Sequence of chain 1.A:
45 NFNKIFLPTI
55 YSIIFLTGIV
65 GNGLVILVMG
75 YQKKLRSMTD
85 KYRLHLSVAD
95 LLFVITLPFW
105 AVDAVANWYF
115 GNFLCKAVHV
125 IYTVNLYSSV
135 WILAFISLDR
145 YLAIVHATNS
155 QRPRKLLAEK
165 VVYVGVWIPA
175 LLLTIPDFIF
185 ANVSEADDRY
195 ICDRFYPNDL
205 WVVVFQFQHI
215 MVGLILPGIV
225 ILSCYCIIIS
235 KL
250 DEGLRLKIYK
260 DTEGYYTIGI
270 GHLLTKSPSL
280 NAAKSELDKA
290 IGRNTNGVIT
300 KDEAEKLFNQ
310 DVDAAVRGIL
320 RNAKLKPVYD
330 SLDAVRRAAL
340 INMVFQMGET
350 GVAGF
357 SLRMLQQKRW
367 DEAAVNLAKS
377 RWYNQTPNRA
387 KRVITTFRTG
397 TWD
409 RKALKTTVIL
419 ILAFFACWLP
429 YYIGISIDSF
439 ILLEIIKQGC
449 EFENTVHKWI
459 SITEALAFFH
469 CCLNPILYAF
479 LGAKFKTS

A small-molecule ligand and the protein it binds are described below.
Small molecule (SMILES): CC1(C)CN2C(CS/C(=N\C3CCCCC3)NC3CCCCC3)=CSC2=N1

Binding-site contacts:
Ligand atom C20 contacts residue HIS123 of chain 1.A at 3.9 Å.
Ligand atom N1 contacts residue GLU462 of chain 1.A at 2.8 Å (salt-bridge).
Ligand atom N4 contacts residue CYS196 of chain 1.A at 3.8 Å.
Ligand atom S1 contacts residue GLU462 of chain 1.A at 3.1 Å (salt-bridge).
Ligand atom C21 contacts residue ASP107 of chain 1.A at 3.9 Å.
Ligand atom C1 contacts residue TYR126 of chain 1.A at 3.5 Å (hydrophobic).
Ligand atom C21 contacts residue HIS123 of chain 1.A at 4.0 Å.
Ligand atom C11 contacts residue ILE195 of chain 1.A at 3.8 Å (hydrophobic).
Ligand atom C17 contacts residue ASP107 of chain 1.A at 4.0 Å.
Ligand atom C1 contacts residue GLU462 of chain 1.A at 4.0 Å.
Ligand atom C16 contacts residue CYS196 of chain 1.A at 3.9 Å (hydrophobic).
Ligand atom C16 contacts residue ASP107 of chain 1.A at 3.0 Å.
Ligand atom C10 contacts residue ASP107 of chain 1.A at 4.0 Å.
Ligand atom C3 contacts residue TYR126 of chain 1.A at 3.5 Å (hydrophobic).
Ligand atom C14 contacts residue ASP107 of chain 1.A at 3.7 Å.
Ligand atom C11 contacts residue ASP107 of chain 1.A at 4.1 Å.
Ligand atom C20 contacts residue TRP112 of chain 1.A at 3.9 Å (hydrophobic).
Ligand atom C4 contacts residue TRP104 of chain 1.A at 4.0 Å (hydrophobic).
Ligand atom C15 contacts residue ASP107 of chain 1.A at 3.2 Å.
Ligand atom N1 contacts residue TRP104 of chain 1.A at 3.4 Å.
Ligand atom C13 contacts residue ASP107 of chain 1.A at 3.1 Å.
Ligand atom C2 contacts residue TYR126 of chain 1.A at 4.0 Å (hydrophobic).
Ligand atom C19 contacts residue TRP104 of chain 1.A at 3.6 Å (hydrophobic).
Ligand atom C4 contacts residue GLU462 of chain 1.A at 3.4 Å.
Ligand atom S2 contacts residue CYS196 of chain 1.A at 3.9 Å.
Ligand atom C2 contacts residue GLU462 of chain 1.A at 3.9 Å.
Ligand atom C21 contacts residue CYS196 of chain 1.A at 2.8 Å (hydrophobic).
Ligand atom C20 contacts residue CYS196 of chain 1.A at 3.9 Å (hydrophobic).
Ligand atom S2 contacts residue ASP197 of chain 1.A at 3.3 Å.
Ligand atom C18 contacts residue TRP104 of chain 1.A at 3.4 Å (hydrophobic).
Ligand atom C13 contacts residue ARG193 of chain 1.A at 3.3 Å.
Ligand atom C3 contacts residue TRP104 of chain 1.A at 3.8 Å (hydrophobic).
Ligand atom C14 contacts residue ALA108 of chain 1.A at 4.0 Å (hydrophobic).
Ligand atom C19 contacts residue HIS123 of chain 1.A at 4.0 Å.
Ligand atom C12 contacts residue ARG193 of chain 1.A at 3.4 Å.
Ligand atom C13 contacts residue ALA108 of chain 1.A at 4.1 Å (hydrophobic).
Ligand atom C20 contacts residue VAL122 of chain 1.A at 4.0 Å (hydrophobic).
Ligand atom S1 contacts residue TRP104 of chain 1.A at 3.8 Å.
Ligand atom N4 contacts residue ASP107 of chain 1.A at 3.0 Å (salt-bridge).
Ligand atom C11 contacts residue ARG193 of chain 1.A at 4.0 Å.